Sequence of chain 1.A:
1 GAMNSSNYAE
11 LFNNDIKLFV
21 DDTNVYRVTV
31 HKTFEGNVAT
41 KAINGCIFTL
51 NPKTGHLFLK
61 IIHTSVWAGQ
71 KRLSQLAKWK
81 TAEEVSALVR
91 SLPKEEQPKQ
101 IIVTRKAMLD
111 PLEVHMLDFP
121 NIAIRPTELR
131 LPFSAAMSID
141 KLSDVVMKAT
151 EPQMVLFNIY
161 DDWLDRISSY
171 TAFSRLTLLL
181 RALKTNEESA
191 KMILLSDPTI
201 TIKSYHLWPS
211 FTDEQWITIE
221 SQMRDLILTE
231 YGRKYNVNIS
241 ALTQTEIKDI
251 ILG

This small molecule binds to this protein.
Small molecule (SMILES): COC(=O)CN(C(=O)c1ccsc1)C(C)C

Binding-site contacts:
Ligand atom C10 contacts residue THR177 of chain 1.A at 3.2 Å.
Ligand atom C5 contacts residue PHE173 of chain 1.A at 4.3 Å (hydrophobic).
Ligand atom N contacts residue LEU252 of chain 1.A at 4.2 Å.
Ligand atom C2 contacts residue LEU129 of chain 1.A at 4.0 Å (hydrophobic).
Ligand atom O contacts residue PHE173 of chain 1.A at 3.5 Å.
Ligand atom C7 contacts residue LEU252 of chain 1.A at 4.2 Å (hydrophobic).
Ligand atom C6 contacts residue LEU252 of chain 1.A at 4.0 Å (hydrophobic).
Ligand atom C8 contacts residue LEU252 of chain 1.A at 4.0 Å (hydrophobic).
Ligand atom C contacts residue THR177 of chain 1.A at 3.9 Å.
Ligand atom C5 contacts residue TYR170 of chain 1.A at 3.5 Å (hydrophobic).
Ligand atom O1 contacts residue TYR170 of chain 1.A at 3.6 Å.
Ligand atom S contacts residue LEU178 of chain 1.A at 3.6 Å.
Ligand atom C10 contacts residue SER174 of chain 1.A at 3.6 Å.
Ligand atom C9 contacts residue ILE251 of chain 1.A at 3.5 Å (hydrophobic).
Ligand atom C4 contacts residue PHE173 of chain 1.A at 4.3 Å (hydrophobic).
Ligand atom S contacts residue ILE251 of chain 1.A at 4.2 Å.
Ligand atom O2 contacts residue SER174 of chain 1.A at 3.0 Å (h-bond).
Ligand atom C6 contacts residue THR177 of chain 1.A at 3.9 Å.
Ligand atom C8 contacts residue ILE251 of chain 1.A at 4.2 Å (hydrophobic).
Ligand atom O contacts residue THR177 of chain 1.A at 4.0 Å.
Ligand atom C8 contacts residue THR177 of chain 1.A at 4.1 Å.
Ligand atom C9 contacts residue LEU252 of chain 1.A at 4.3 Å (hydrophobic).
Ligand atom C2 contacts residue LEU252 of chain 1.A at 4.2 Å (hydrophobic).
Ligand atom O contacts residue SER174 of chain 1.A at 3.2 Å.
Ligand atom S contacts residue THR177 of chain 1.A at 3.6 Å.
Ligand atom C3 contacts residue TYR8 of chain 1.A at 3.7 Å (hydrophobic).
Ligand atom S contacts residue SER174 of chain 1.A at 4.3 Å.
Ligand atom O2 contacts residue LEU252 of chain 1.A at 4.3 Å.
Ligand atom O1 contacts residue TYR8 of chain 1.A at 3.8 Å.
Ligand atom C5 contacts residue PHE12 of chain 1.A at 3.6 Å (hydrophobic).
Ligand atom C1 contacts residue THR177 of chain 1.A at 4.3 Å.
Ligand atom C4 contacts residue SER174 of chain 1.A at 4.1 Å.
Ligand atom C6 contacts residue SER174 of chain 1.A at 3.9 Å.
Ligand atom C10 contacts residue LEU178 of chain 1.A at 4.2 Å (hydrophobic).
Ligand atom C contacts residue LEU131 of chain 1.A at 4.0 Å (hydrophobic).
Ligand atom C7 contacts residue THR177 of chain 1.A at 3.5 Å.
Ligand atom N contacts residue THR177 of chain 1.A at 4.2 Å.
Ligand atom C contacts residue PHE173 of chain 1.A at 4.0 Å (hydrophobic).
Ligand atom C9 contacts residue THR177 of chain 1.A at 4.2 Å.
Ligand atom C2 contacts residue TYR8 of chain 1.A at 3.5 Å (hydrophobic).